Binding-site contacts:
Ligand atom O2 contacts residue DG8 of chain 1.B at 2.8 Å (h-bond).
Ligand atom N2 contacts residue DA5 of chain 1.B at 3.2 Å (h-bond).
Ligand atom N3 contacts residue DG3 of chain 1.B at 2.9 Å (h-bond).
Ligand atom N3 contacts residue DA5 of chain 1.B at 2.8 Å (h-bond).
Ligand atom C5' contacts residue YTA1 of chain 1.E at 3.4 Å.
Ligand atom N2 contacts residue DC9 of chain 1.B at 2.8 Å (h-bond).
Ligand atom OP1 contacts residue YTA1 of chain 1.E at 3.4 Å.
Ligand atom C5' contacts residue GLN42 of chain 1.A at 3.4 Å.
Ligand atom O6 contacts residue DG3 of chain 1.B at 3.2 Å (h-bond).
Ligand atom N3 contacts residue DG2 of chain 1.B at 2.9 Å (h-bond).
Ligand atom O4 contacts residue DA7 of chain 1.B at 3.0 Å (h-bond).
Ligand atom O6 contacts residue DC4 of chain 1.B at 2.9 Å (h-bond).
Ligand atom O2 contacts residue YTA1 of chain 1.E at 3.1 Å.
Ligand atom C2 contacts residue DG8 of chain 1.B at 3.3 Å.
Ligand atom N1 contacts residue DA5 of chain 1.B at 3.2 Å.
Ligand atom N4 contacts residue DG2 of chain 1.B at 2.9 Å (h-bond).
Ligand atom N1 contacts residue DC4 of chain 1.B at 2.9 Å (h-bond).
Ligand atom C6 contacts residue DA5 of chain 1.B at 3.4 Å.
Ligand atom OP1 contacts residue LYS160 of chain 1.A at 2.8 Å (salt-bridge).
Ligand atom O6 contacts residue DC9 of chain 1.B at 2.9 Å (h-bond).
Ligand atom O2 contacts residue DG8 of chain 1.B at 3.1 Å (h-bond).
Ligand atom N4 contacts residue DG3 of chain 1.B at 2.9 Å (h-bond).
Ligand atom C2 contacts residue DA5 of chain 1.B at 3.1 Å.
Ligand atom OP2 contacts residue ARG47 of chain 1.A at 2.9 Å (salt-bridge).
Ligand atom N3 contacts residue DG8 of chain 1.B at 2.8 Å (h-bond).
Ligand atom O4 contacts residue YTA1 of chain 1.E at 3.0 Å (h-bond).
Ligand atom N2 contacts residue DC4 of chain 1.B at 2.8 Å (h-bond).
Ligand atom N3 contacts residue YTA1 of chain 1.E at 2.9 Å (h-bond).
Ligand atom O4 contacts residue DA5 of chain 1.B at 3.1 Å (h-bond).
Ligand atom OP1 contacts residue GLN42 of chain 1.A at 3.2 Å (h-bond).
Ligand atom O6 contacts residue DG8 of chain 1.B at 3.2 Å (h-bond).
Ligand atom N1 contacts residue DC9 of chain 1.B at 2.8 Å (h-bond).
Ligand atom OP1 contacts residue THR43 of chain 1.A at 2.8 Å (h-bond).
Ligand atom N4 contacts residue DA7 of chain 1.B at 3.3 Å (h-bond).
Ligand atom O4 contacts residue DC9 of chain 1.B at 3.3 Å (h-bond).
Ligand atom N4 contacts residue DG8 of chain 1.B at 2.9 Å (h-bond).
Ligand atom OP1 contacts residue ARG47 of chain 1.A at 3.4 Å (salt-bridge).
Ligand atom O2 contacts residue DG3 of chain 1.B at 2.9 Å (h-bond).
Ligand atom N3 contacts residue DA7 of chain 1.B at 2.9 Å (h-bond).
Ligand atom O2 contacts residue DG2 of chain 1.B at 2.8 Å (h-bond).

Sequence of chain 1.A:
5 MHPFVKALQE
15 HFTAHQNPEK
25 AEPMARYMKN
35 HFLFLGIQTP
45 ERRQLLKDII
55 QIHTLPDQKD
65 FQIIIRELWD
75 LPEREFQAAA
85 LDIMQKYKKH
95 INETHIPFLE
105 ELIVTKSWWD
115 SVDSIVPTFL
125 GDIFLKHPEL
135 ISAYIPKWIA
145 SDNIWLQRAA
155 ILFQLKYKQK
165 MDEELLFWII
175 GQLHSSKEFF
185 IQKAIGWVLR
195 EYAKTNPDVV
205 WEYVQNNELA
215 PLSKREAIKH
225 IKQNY

This small molecule binds to this protein.
Small molecule (SMILES): Cc1cn([C@H]2C[C@H](O[P](=O)(O)OC[C@H]3O[C@@H](n4cc(C)c(=O)[nH]c4=O)C[C@@H]3O[P](=O)(O)OC[C@H]3O[C@@H](n4cc(C)c(=O)[nH]c4=O)C[C@@H]3O[P](=O)(O)OC[C@H]3O[C@@H](n4cnc5c(=O)[nH]c(N)nc54)C[C@@H]3O[P](=O)(O)OC[C@H]3O[C@@H](n4ccc(N)nc4=O)C[C@@H]3O[P](=O)(O)OC[C@H]3O[C@@H](n4ccc(N)nc4=O)C[C@@H]3O)[C@@H](CO[P](=O)(O)O[C@H]3C[C@H](n4ccc(N)nc4=O)O[C@@H]3CO[P](=O)(O)O[C@H]3C[C@H](n4cnc5c(=O)[nH]c(N)nc54)O[C@@H]3CO[P](=O)(O)O[C@H]3C[C@H](n4cc(C)c(=O)[nH]c4=O)O[C@@H]3CO)O2)c(=O)[nH]c1=O